This protein binds this small molecule.
Small molecule (SMILES): CC(=O)N[C@@H]1[C@@H](O)[C@H](O)[C@@H](CO)O[C@H]1O

Sequence of chain 1.A:
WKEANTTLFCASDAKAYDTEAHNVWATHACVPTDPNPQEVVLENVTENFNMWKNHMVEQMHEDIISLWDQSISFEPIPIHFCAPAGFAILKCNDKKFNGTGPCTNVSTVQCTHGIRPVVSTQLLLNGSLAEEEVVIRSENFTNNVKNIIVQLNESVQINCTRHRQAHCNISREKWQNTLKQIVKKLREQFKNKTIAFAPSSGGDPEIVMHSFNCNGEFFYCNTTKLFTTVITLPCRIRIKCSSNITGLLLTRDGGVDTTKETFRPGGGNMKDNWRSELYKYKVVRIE

Binding-site contacts:
Ligand atom C2 contacts residue GLN212 of chain 1.A at 4.5 Å.
Ligand atom C1 contacts residue ASN173 of chain 1.A at 1.4 Å.
Ligand atom O7 contacts residue ASN173 of chain 1.A at 3.2 Å (h-bond).
Ligand atom C6 contacts residue GLU153 of chain 1.A at 3.8 Å.
Ligand atom C2 contacts residue ASN173 of chain 1.A at 2.5 Å.
Ligand atom O6 contacts residue LYS216 of chain 1.A at 3.7 Å.
Ligand atom C8 contacts residue ASN173 of chain 1.A at 4.5 Å.
Ligand atom O5 contacts residue GLN212 of chain 1.A at 3.4 Å (h-bond).
Ligand atom C5 contacts residue GLN212 of chain 1.A at 3.3 Å.
Ligand atom C4 contacts residue ASN173 of chain 1.A at 4.2 Å.
Ligand atom O6 contacts residue VAL154 of chain 1.A at 3.4 Å (h-bond).
Ligand atom O7 contacts residue GLU152 of chain 1.A at 3.8 Å.
Ligand atom O5 contacts residue ASN173 of chain 1.A at 2.3 Å (h-bond).
Ligand atom C1 contacts residue GLN212 of chain 1.A at 3.4 Å.
Ligand atom N2 contacts residue ASN173 of chain 1.A at 3.0 Å (h-bond).
Ligand atom C1 contacts residue GLU153 of chain 1.A at 4.3 Å.
Ligand atom C8 contacts residue GLU174 of chain 1.A at 3.9 Å.
Ligand atom C2 contacts residue GLU152 of chain 1.A at 4.1 Å.
Ligand atom C3 contacts residue ASN173 of chain 1.A at 3.8 Å.
Ligand atom O5 contacts residue GLU152 of chain 1.A at 3.8 Å.
Ligand atom C7 contacts residue ASN173 of chain 1.A at 3.4 Å.
Ligand atom C5 contacts residue ASN173 of chain 1.A at 3.6 Å.
Ligand atom C3 contacts residue GLN212 of chain 1.A at 4.4 Å.
Ligand atom C6 contacts residue GLN212 of chain 1.A at 4.1 Å.
Ligand atom C1 contacts residue GLU152 of chain 1.A at 3.8 Å.
Ligand atom O6 contacts residue GLU153 of chain 1.A at 3.3 Å.
Ligand atom O6 contacts residue GLN212 of chain 1.A at 3.8 Å.
Ligand atom N2 contacts residue GLU174 of chain 1.A at 4.3 Å.
Ligand atom O5 contacts residue GLU153 of chain 1.A at 3.5 Å.
Ligand atom O5 contacts residue VAL154 of chain 1.A at 3.9 Å.
Ligand atom C4 contacts residue GLN212 of chain 1.A at 4.4 Å.